This small molecule binds to this protein.
Small molecule (SMILES): O[C@@H]1Cc2ccccc2[C@H]1O

Binding-site contacts:
Ligand atom C03 contacts residue PHE228 of chain 2.E at 3.5 Å (hydrophobic).
Ligand atom C06 contacts residue MSE236 of chain 2.E at 3.8 Å.
Ligand atom C contacts residue MSE236 of chain 2.E at 3.9 Å.
Ligand atom C07 contacts residue PHE199 of chain 2.E at 4.1 Å (hydrophobic).
Ligand atom C03 contacts residue PHE199 of chain 2.E at 3.8 Å (hydrophobic).
Ligand atom C07 contacts residue PRO312 of chain 2.E at 3.9 Å (hydrophobic).
Ligand atom C03 contacts residue SER337 of chain 2.E at 3.8 Å.
Ligand atom C01 contacts residue SER337 of chain 2.E at 3.8 Å.
Ligand atom C04 contacts residue PHE199 of chain 2.E at 3.7 Å (hydrophobic).
Ligand atom C contacts residue PRO312 of chain 2.E at 3.6 Å (hydrophobic).
Ligand atom C05 contacts residue PHE199 of chain 2.E at 3.6 Å (hydrophobic).
Ligand atom O01 contacts residue SER337 of chain 2.E at 2.7 Å (h-bond).
Ligand atom C contacts residue TRP179 of chain 2.E at 3.5 Å (hydrophobic).
Ligand atom C04 contacts residue ASP175 of chain 2.E at 4.0 Å.
Ligand atom C01 contacts residue TRP268 of chain 2.E at 3.8 Å (hydrophobic).
Ligand atom O contacts residue ASP175 of chain 2.E at 2.7 Å (salt-bridge).
Ligand atom C contacts residue ILE201 of chain 2.E at 3.5 Å (hydrophobic).
Ligand atom O01 contacts residue PHE228 of chain 2.E at 4.2 Å.
Ligand atom C07 contacts residue MSE236 of chain 2.E at 4.0 Å.
Ligand atom C01 contacts residue PHE228 of chain 2.E at 3.6 Å (hydrophobic).
Ligand atom C08 contacts residue MSE236 of chain 2.E at 3.8 Å.
Ligand atom C07 contacts residue PHE228 of chain 2.E at 4.1 Å (hydrophobic).
Ligand atom O01 contacts residue TRP268 of chain 2.E at 3.2 Å.
Ligand atom C02 contacts residue TRP268 of chain 2.E at 4.2 Å (hydrophobic).
Ligand atom C05 contacts residue MSE236 of chain 2.E at 4.1 Å.
Ligand atom C04 contacts residue MSE236 of chain 2.E at 4.0 Å.
Ligand atom C02 contacts residue TYR235 of chain 2.E at 3.5 Å (hydrophobic).
Ligand atom C02 contacts residue PHE199 of chain 2.E at 4.0 Å (hydrophobic).
Ligand atom O contacts residue TRP268 of chain 2.E at 3.3 Å.
Ligand atom C08 contacts residue TRP179 of chain 2.E at 3.5 Å (hydrophobic).
Ligand atom C07 contacts residue ILE201 of chain 2.E at 3.5 Å (hydrophobic).
Ligand atom C06 contacts residue ASP175 of chain 2.E at 4.1 Å.
Ligand atom C06 contacts residue PHE199 of chain 2.E at 4.0 Å (hydrophobic).
Ligand atom C01 contacts residue TYR235 of chain 2.E at 3.3 Å (hydrophobic).
Ligand atom C05 contacts residue PHE228 of chain 2.E at 4.0 Å (hydrophobic).
Ligand atom O contacts residue TYR235 of chain 2.E at 2.8 Å (h-bond).
Ligand atom C02 contacts residue ASP175 of chain 2.E at 3.1 Å.
Ligand atom C02 contacts residue HIS363 of chain 2.E at 4.0 Å.
Ligand atom C04 contacts residue TYR235 of chain 2.E at 4.0 Å (hydrophobic).
Ligand atom O01 contacts residue HIS363 of chain 2.E at 3.8 Å.

Sequence of chain 2.E:
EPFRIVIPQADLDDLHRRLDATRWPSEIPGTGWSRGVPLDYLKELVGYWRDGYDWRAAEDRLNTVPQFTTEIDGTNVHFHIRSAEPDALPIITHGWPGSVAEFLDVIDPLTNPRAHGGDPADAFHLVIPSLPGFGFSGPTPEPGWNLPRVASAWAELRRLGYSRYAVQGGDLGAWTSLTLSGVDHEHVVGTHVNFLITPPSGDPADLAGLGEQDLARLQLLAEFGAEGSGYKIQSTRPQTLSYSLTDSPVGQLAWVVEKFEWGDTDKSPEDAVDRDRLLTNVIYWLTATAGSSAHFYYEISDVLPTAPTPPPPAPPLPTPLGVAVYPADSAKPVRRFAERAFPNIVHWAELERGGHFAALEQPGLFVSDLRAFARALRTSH